Sequence of chain 1.B:
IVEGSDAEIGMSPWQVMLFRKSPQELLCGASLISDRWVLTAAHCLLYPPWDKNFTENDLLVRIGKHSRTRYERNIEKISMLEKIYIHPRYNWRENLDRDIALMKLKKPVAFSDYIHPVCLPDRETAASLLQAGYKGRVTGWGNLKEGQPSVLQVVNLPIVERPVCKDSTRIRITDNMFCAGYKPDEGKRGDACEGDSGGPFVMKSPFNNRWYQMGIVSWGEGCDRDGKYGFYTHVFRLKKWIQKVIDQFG

Binding-site contacts:
Ligand atom C21 contacts residue HIS43 of chain 1.B at 3.6 Å.
Ligand atom C4 contacts residue TYR47 of chain 1.B at 3.6 Å (hydrophobic).
Ligand atom N contacts residue SER226 of chain 1.B at 3.2 Å (h-bond).
Ligand atom C51 contacts residue TRP50 of chain 1.B at 3.6 Å (hydrophobic).
Ligand atom C8 contacts residue GLY228 of chain 1.B at 3.6 Å.
Ligand atom O2 contacts residue TRP227 of chain 1.B at 3.4 Å.
Ligand atom NH1 contacts residue ASP199 of chain 1.B at 3.1 Å (salt-bridge).
Ligand atom CZ contacts residue ALA200 of chain 1.B at 3.5 Å (hydrophobic).
Ligand atom C3 contacts residue HIS43 of chain 1.B at 3.4 Å.
Ligand atom C17 contacts residue SER205 of chain 1.B at 2.6 Å.
Ligand atom CZ contacts residue GLY230 of chain 1.B at 3.7 Å.
Ligand atom NH1 contacts residue ALA200 of chain 1.B at 3.5 Å (h-bond).
Ligand atom O contacts residue SER205 of chain 1.B at 2.4 Å (h-bond).
Ligand atom O contacts residue CYS201 of chain 1.B at 3.7 Å.
Ligand atom C16 contacts residue GLY228 of chain 1.B at 3.6 Å.
Ligand atom O contacts residue ASP204 of chain 1.B at 3.4 Å (salt-bridge).
Ligand atom C contacts residue SER205 of chain 1.B at 1.8 Å.
Ligand atom CB contacts residue CYS201 of chain 1.B at 3.6 Å (hydrophobic).
Ligand atom N contacts residue HIS43 of chain 1.B at 3.5 Å (h-bond).
Ligand atom O2 contacts residue GLY228 of chain 1.B at 3.2 Å (h-bond).
Ligand atom O contacts residue GLY203 of chain 1.B at 2.9 Å (h-bond).
Ligand atom O1 contacts residue GLU202 of chain 1.B at 3.6 Å.
Ligand atom CZ contacts residue ASP199 of chain 1.B at 3.6 Å.
Ligand atom CA contacts residue SER205 of chain 1.B at 2.7 Å.
Ligand atom CB contacts residue SER205 of chain 1.B at 3.1 Å.
Ligand atom N11 contacts residue SER205 of chain 1.B at 2.8 Å (h-bond).
Ligand atom C2 contacts residue SER226 of chain 1.B at 3.7 Å.
Ligand atom N2 contacts residue GLY228 of chain 1.B at 3.0 Å (h-bond).
Ligand atom NH2 contacts residue ALA200 of chain 1.B at 3.5 Å (h-bond).
Ligand atom NE contacts residue GLY228 of chain 1.B at 3.4 Å (h-bond).
Ligand atom NH2 contacts residue GLY230 of chain 1.B at 2.7 Å (h-bond).
Ligand atom C4 contacts residue TRP50 of chain 1.B at 3.3 Å (hydrophobic).
Ligand atom C31 contacts residue HIS43 of chain 1.B at 3.4 Å.
Ligand atom NH2 contacts residue CYS231 of chain 1.B at 3.5 Å.
Ligand atom N11 contacts residue HIS43 of chain 1.B at 2.7 Å (h-bond).
Ligand atom NH2 contacts residue ASP199 of chain 1.B at 2.6 Å (salt-bridge).
Ligand atom C10 contacts residue GLY228 of chain 1.B at 3.3 Å.
Ligand atom C6 contacts residue TYR47 of chain 1.B at 3.7 Å (hydrophobic).
Ligand atom N contacts residue SER205 of chain 1.B at 2.8 Å (h-bond).
Ligand atom C17 contacts residue HIS43 of chain 1.B at 3.5 Å.

A small-molecule ligand and the protein it binds are described below.
Small molecule (SMILES): NC(=[NH2+])NCCC[C@H](NC(=O)[C@@H]1CC[C@@H]2CC[C@](N)(Cc3ccccc3)C(=O)N21)[C@H](O)c1nc2ccccc2s1